Sequence of chain 53.A:
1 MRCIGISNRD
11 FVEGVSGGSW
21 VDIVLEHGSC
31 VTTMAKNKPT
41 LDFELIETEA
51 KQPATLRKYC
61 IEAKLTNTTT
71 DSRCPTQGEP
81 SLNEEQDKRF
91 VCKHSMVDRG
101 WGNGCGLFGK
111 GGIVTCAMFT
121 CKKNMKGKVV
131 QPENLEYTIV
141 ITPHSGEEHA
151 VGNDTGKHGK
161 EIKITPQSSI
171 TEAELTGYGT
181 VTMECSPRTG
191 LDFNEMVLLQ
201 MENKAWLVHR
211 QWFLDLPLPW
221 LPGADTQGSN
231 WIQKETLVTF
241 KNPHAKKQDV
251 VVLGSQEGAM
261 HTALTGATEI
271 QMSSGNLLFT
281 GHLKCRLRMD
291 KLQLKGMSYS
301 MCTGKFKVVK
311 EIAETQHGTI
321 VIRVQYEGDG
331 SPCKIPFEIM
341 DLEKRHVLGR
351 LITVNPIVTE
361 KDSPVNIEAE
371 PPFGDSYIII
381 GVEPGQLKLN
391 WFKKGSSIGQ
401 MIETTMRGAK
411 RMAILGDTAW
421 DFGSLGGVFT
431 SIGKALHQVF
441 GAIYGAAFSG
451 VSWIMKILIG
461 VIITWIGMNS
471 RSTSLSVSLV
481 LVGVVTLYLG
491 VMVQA

The protein below binds the small molecule below.
Small molecule (SMILES): CC(=O)N[C@H]1[C@H](O[C@H]2[C@H](O)[C@@H](NC(C)=O)CO[C@@H]2CO)O[C@H](CO)[C@@H](O)[C@@H]1O

Binding-site contacts:
Ligand atom C8 contacts residue ASN153 of chain 53.A at 4.5 Å.
Ligand atom N2 contacts residue ASN153 of chain 53.A at 3.1 Å (h-bond).
Ligand atom C1 contacts residue THR155 of chain 53.A at 3.9 Å.
Ligand atom O5 contacts residue THR155 of chain 53.A at 3.9 Å.
Ligand atom O5 contacts residue HIS158 of chain 53.A at 3.2 Å.
Ligand atom C6 contacts residue GLY156 of chain 53.A at 3.8 Å.
Ligand atom O5 contacts residue ASN153 of chain 53.A at 2.3 Å (h-bond).
Ligand atom O6 contacts residue HIS158 of chain 53.A at 3.5 Å.
Ligand atom C5 contacts residue HIS149 of chain 53.A at 4.2 Å.
Ligand atom N2 contacts residue HIS149 of chain 53.A at 4.2 Å.
Ligand atom O6 contacts residue HIS149 of chain 53.A at 3.5 Å.
Ligand atom C5 contacts residue HIS158 of chain 53.A at 4.0 Å.
Ligand atom C1 contacts residue HIS149 of chain 53.A at 3.6 Å.
Ligand atom C4 contacts residue HIS149 of chain 53.A at 3.7 Å.
Ligand atom O5 contacts residue HIS149 of chain 53.A at 3.6 Å (h-bond).
Ligand atom C7 contacts residue HIS149 of chain 53.A at 4.3 Å.
Ligand atom O5 contacts residue GLY156 of chain 53.A at 4.1 Å.
Ligand atom O7 contacts residue HIS149 of chain 53.A at 3.3 Å.
Ligand atom C6 contacts residue HIS158 of chain 53.A at 3.6 Å.
Ligand atom C4 contacts residue ASN153 of chain 53.A at 4.2 Å.
Ligand atom C2 contacts residue ASN153 of chain 53.A at 2.5 Å.
Ligand atom C1 contacts residue HIS158 of chain 53.A at 4.2 Å.
Ligand atom C1 contacts residue ASN153 of chain 53.A at 1.4 Å.
Ligand atom C5 contacts residue GLY156 of chain 53.A at 4.1 Å.
Ligand atom C3 contacts residue ASN153 of chain 53.A at 3.9 Å.
Ligand atom C7 contacts residue ASN153 of chain 53.A at 4.1 Å.
Ligand atom C2 contacts residue HIS149 of chain 53.A at 3.4 Å.
Ligand atom C5 contacts residue ASN153 of chain 53.A at 3.6 Å.
Ligand atom C3 contacts residue HIS149 of chain 53.A at 4.3 Å.
Ligand atom C8 contacts residue GLY102 of chain 27.A at 3.5 Å.
Ligand atom O3 contacts residue HIS149 of chain 53.A at 4.2 Å.

Sequence of chain 27.A:
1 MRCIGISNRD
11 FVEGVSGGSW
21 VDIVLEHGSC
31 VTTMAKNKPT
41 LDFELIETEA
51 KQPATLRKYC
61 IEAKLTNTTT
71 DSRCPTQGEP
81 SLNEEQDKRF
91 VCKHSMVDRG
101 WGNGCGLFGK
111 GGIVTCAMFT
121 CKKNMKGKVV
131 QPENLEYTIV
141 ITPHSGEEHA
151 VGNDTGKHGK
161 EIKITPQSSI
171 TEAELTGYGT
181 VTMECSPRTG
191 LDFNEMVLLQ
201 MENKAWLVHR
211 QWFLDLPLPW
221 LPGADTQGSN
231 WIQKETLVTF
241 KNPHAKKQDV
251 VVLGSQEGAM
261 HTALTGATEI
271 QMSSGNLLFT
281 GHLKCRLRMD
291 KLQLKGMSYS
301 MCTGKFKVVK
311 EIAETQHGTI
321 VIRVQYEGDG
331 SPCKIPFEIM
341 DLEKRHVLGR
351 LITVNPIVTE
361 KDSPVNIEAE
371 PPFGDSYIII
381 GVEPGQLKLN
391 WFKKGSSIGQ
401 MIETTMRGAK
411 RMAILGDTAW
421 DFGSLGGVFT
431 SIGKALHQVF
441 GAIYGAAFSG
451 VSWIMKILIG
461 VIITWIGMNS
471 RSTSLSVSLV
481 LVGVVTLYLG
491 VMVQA